The small molecule below binds the protein below.
Small molecule (SMILES): CC(C(=O)NCCNC(=O)CCNC(=O)[C@H](O)C(C)(C)COP(=O)(O)OP(=O)(O)OC[C@H]1O[C@@H](n2cnc3c(N)ncnc32)[C@H](O)[C@@H]1OP(=O)(O)O)=[N+]([O-])[O-]

Sequence of chain 1.E:
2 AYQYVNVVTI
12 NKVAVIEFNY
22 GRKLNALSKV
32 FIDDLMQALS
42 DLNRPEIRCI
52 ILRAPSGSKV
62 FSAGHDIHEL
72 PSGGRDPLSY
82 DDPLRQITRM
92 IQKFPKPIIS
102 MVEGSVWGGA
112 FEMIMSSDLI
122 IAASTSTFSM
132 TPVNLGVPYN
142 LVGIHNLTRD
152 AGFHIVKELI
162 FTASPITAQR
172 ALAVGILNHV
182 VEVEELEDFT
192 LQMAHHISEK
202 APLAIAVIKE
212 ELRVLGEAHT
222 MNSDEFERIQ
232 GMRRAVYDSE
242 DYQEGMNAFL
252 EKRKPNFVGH

Binding-site contacts:
Ligand atom N7 contacts residue ALA64 of chain 1.E at 3.6 Å.
Ligand atom N1 contacts residue ILE68 of chain 1.E at 2.8 Å (h-bond).
Ligand atom CP2 contacts residue ALA64 of chain 1.E at 3.4 Å (hydrophobic).
Ligand atom CS1 contacts residue HIS66 of chain 1.E at 3.6 Å.
Ligand atom CPB contacts residue LEU25 of chain 1.E at 3.6 Å (hydrophobic).
Ligand atom C2 contacts residue HIS69 of chain 1.E at 3.6 Å.
Ligand atom N6 contacts residue HIS66 of chain 1.E at 2.7 Å (h-bond).
Ligand atom CP2 contacts residue THR132 of chain 1.E at 3.2 Å.
Ligand atom N1 contacts residue HIS66 of chain 1.E at 3.4 Å (h-bond).
Ligand atom OS5 contacts residue PRO133 of chain 1.E at 3.7 Å.
Ligand atom N contacts residue THR132 of chain 1.E at 3.6 Å (h-bond).
Ligand atom C2 contacts residue ILE68 of chain 1.E at 3.3 Å (hydrophobic).
Ligand atom N1 contacts residue ASP67 of chain 1.E at 3.6 Å.
Ligand atom NP1 contacts residue TRP108 of chain 1.E at 3.7 Å.
Ligand atom CP5 contacts residue PHE250 of chain 1.E at 3.5 Å (hydrophobic).
Ligand atom OS1 contacts residue HIS66 of chain 1.E at 2.7 Å (h-bond).
Ligand atom OS1 contacts residue GLY109 of chain 1.E at 3.7 Å.
Ligand atom OS5 contacts residue LEU136 of chain 1.E at 3.1 Å.
Ligand atom OS4 contacts residue VAL138 of chain 1.E at 3.7 Å.
Ligand atom C3' contacts residue LYS253 of chain 1.E at 3.7 Å.
Ligand atom N3 contacts residue HIS69 of chain 1.E at 3.7 Å.
Ligand atom CS1 contacts residue GLY110 of chain 1.E at 3.6 Å.
Ligand atom N6 contacts residue ALA64 of chain 1.E at 2.9 Å (h-bond).
Ligand atom OS1 contacts residue GLY65 of chain 1.E at 3.6 Å.
Ligand atom OS4 contacts residue TYR140 of chain 1.E at 3.6 Å.
Ligand atom C2 contacts residue ASP67 of chain 1.E at 3.7 Å.
Ligand atom C6 contacts residue HIS66 of chain 1.E at 3.4 Å.
Ligand atom O22 contacts residue LYS60 of chain 1.E at 2.6 Å (salt-bridge).
Ligand atom CP4 contacts residue TRP108 of chain 1.E at 3.7 Å (hydrophobic).
Ligand atom OS1 contacts residue GLY110 of chain 1.E at 2.8 Å (h-bond).
Ligand atom NP1 contacts residue ALA64 of chain 1.E at 2.6 Å (h-bond).
Ligand atom C5 contacts residue PHE250 of chain 1.E at 3.7 Å (hydrophobic).
Ligand atom CS3 contacts residue GLY110 of chain 1.E at 3.4 Å.
Ligand atom CP4 contacts residue ALA64 of chain 1.E at 3.6 Å (hydrophobic).
Ligand atom CS3 contacts residue TYR140 of chain 1.E at 3.4 Å (hydrophobic).
Ligand atom O33 contacts residue LYS253 of chain 1.E at 2.6 Å (salt-bridge).
Ligand atom CP3 contacts residue ALA64 of chain 1.E at 3.5 Å (hydrophobic).
Ligand atom OS4 contacts residue PRO133 of chain 1.E at 3.4 Å.
Ligand atom CP9 contacts residue TRP108 of chain 1.E at 3.7 Å (hydrophobic).
Ligand atom O2' contacts residue PHE250 of chain 1.E at 3.7 Å.